Sequence of chain 1.E:
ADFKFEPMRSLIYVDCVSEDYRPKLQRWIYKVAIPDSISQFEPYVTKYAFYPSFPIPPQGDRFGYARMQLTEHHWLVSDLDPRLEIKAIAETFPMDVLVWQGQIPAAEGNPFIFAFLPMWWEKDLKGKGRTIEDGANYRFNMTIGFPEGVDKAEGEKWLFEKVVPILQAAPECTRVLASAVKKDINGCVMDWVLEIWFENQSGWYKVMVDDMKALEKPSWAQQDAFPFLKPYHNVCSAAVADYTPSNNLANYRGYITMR

The small molecule below binds the protein below.
Small molecule (SMILES): O=C1c2c(O)cc(O)cc2O[C@H](c2ccc(O)c(O)c2)[C@H]1O

Binding-site contacts:
Ligand atom C17 contacts residue DQH1 of chain 1.QA at 3.7 Å.
Ligand atom C16 contacts residue ASP80 of chain 1.E at 3.4 Å.
Ligand atom O24 contacts residue DQH1 of chain 1.QA at 3.6 Å.
Ligand atom O30 contacts residue THR72 of chain 1.E at 3.1 Å (h-bond).
Ligand atom C1 contacts residue GLN102 of chain 1.E at 3.6 Å.
Ligand atom C10 contacts residue TYR49 of chain 1.E at 3.8 Å (hydrophobic).
Ligand atom O24 contacts residue TRP76 of chain 1.E at 3.6 Å.
Ligand atom O13 contacts residue THR72 of chain 1.E at 3.6 Å.
Ligand atom O13 contacts residue TYR49 of chain 1.E at 2.7 Å (h-bond).
Ligand atom C10 contacts residue HIS74 of chain 1.E at 3.8 Å.
Ligand atom O27 contacts residue HIS74 of chain 1.E at 2.8 Å (h-bond).
Ligand atom O29 contacts residue GLN102 of chain 1.E at 2.5 Å (h-bond).
Ligand atom O27 contacts residue PHE42 of chain 1.E at 3.8 Å.
Ligand atom C4 contacts residue DQH1 of chain 1.QA at 3.8 Å.
Ligand atom O27 contacts residue TYR49 of chain 1.E at 3.2 Å.
Ligand atom O30 contacts residue GLN70 of chain 1.E at 3.6 Å.
Ligand atom C11 contacts residue HIS74 of chain 1.E at 3.6 Å.
Ligand atom C16 contacts residue PHE138 of chain 1.E at 3.7 Å (hydrophobic).
Ligand atom O29 contacts residue PHE136 of chain 1.E at 3.3 Å.
Ligand atom C17 contacts residue ASP80 of chain 1.E at 3.2 Å.
Ligand atom C16 contacts residue TRP76 of chain 1.E at 3.7 Å (hydrophobic).
Ligand atom O13 contacts residue PHE51 of chain 1.E at 3.3 Å.
Ligand atom C9 contacts residue THR72 of chain 1.E at 3.7 Å.
Ligand atom C18 contacts residue DQH1 of chain 1.QA at 3.3 Å.
Ligand atom O27 contacts residue SER38 of chain 1.E at 2.7 Å (h-bond).
Ligand atom C17 contacts residue TRP76 of chain 1.E at 3.7 Å (hydrophobic).
Ligand atom O23 contacts residue PHE42 of chain 1.E at 3.8 Å.
Ligand atom C6 contacts residue GLN102 of chain 1.E at 3.5 Å.
Ligand atom C2 contacts residue THR72 of chain 1.E at 3.8 Å.
Ligand atom O30 contacts residue PHE51 of chain 1.E at 3.8 Å.
Ligand atom O24 contacts residue ASP80 of chain 1.E at 2.4 Å (salt-bridge).
Ligand atom O23 contacts residue DQH1 of chain 1.QA at 2.7 Å (h-bond).
Ligand atom C10 contacts residue SER38 of chain 1.E at 3.2 Å.
Ligand atom O12 contacts residue DQH1 of chain 1.QA at 3.2 Å.
Ligand atom C19 contacts residue DQH1 of chain 1.QA at 3.2 Å.
Ligand atom O23 contacts residue GLN41 of chain 1.E at 3.4 Å (h-bond).
Ligand atom C14 contacts residue HIS74 of chain 1.E at 3.7 Å.
Ligand atom C9 contacts residue TYR49 of chain 1.E at 3.6 Å (hydrophobic).
Ligand atom C1 contacts residue TRP29 of chain 1.E at 3.8 Å (hydrophobic).
Ligand atom C5 contacts residue PHE136 of chain 1.E at 3.8 Å (hydrophobic).